Sequence of chain 1.P:
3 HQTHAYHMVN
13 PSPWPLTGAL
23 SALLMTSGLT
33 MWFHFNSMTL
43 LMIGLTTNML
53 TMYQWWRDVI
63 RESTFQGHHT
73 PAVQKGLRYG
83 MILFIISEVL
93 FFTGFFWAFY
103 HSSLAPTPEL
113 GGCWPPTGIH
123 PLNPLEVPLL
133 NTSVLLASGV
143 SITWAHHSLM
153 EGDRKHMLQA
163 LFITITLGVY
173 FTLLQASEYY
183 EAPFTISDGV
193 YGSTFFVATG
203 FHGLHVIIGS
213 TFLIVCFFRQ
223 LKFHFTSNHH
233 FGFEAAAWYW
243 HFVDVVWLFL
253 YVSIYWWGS

Binding-site contacts:
Ligand atom C24 contacts residue PHE1 of chain 1.W at 3.9 Å (hydrophobic).
Ligand atom C5 contacts residue PHE164 of chain 1.P at 3.8 Å (hydrophobic).
Ligand atom O26 contacts residue ARG156 of chain 1.P at 3.8 Å.
Ligand atom C23 contacts residue ARG156 of chain 1.P at 3.4 Å.
Ligand atom C6 contacts residue GLN161 of chain 1.P at 3.8 Å.
Ligand atom C15 contacts residue LYS157 of chain 1.P at 3.9 Å.
Ligand atom C19 contacts residue PHE164 of chain 1.P at 3.4 Å (hydrophobic).
Ligand atom C6 contacts residue PHE164 of chain 1.P at 4.1 Å (hydrophobic).
Ligand atom C18 contacts residue LEU223 of chain 1.P at 3.5 Å (hydrophobic).
Ligand atom O7 contacts residue GLN161 of chain 1.P at 4.0 Å.
Ligand atom O25 contacts residue PHE1 of chain 1.W at 3.4 Å (h-bond).
Ligand atom O25 contacts residue ARG156 of chain 1.P at 3.1 Å (salt-bridge).
Ligand atom C10 contacts residue PHE164 of chain 1.P at 4.5 Å (hydrophobic).
Ligand atom O26 contacts residue PHE1 of chain 1.W at 3.5 Å (h-bond).
Ligand atom C18 contacts residue LEU160 of chain 1.P at 3.7 Å (hydrophobic).
Ligand atom C19 contacts residue PHE219 of chain 1.P at 4.1 Å (hydrophobic).
Ligand atom C4 contacts residue PHE164 of chain 1.P at 4.4 Å (hydrophobic).
Ligand atom C24 contacts residue ARG156 of chain 1.P at 3.2 Å.
Ligand atom C7 contacts residue GLN161 of chain 1.P at 4.0 Å.
Ligand atom C14 contacts residue LEU160 of chain 1.P at 4.2 Å (hydrophobic).
Ligand atom C15 contacts residue LEU160 of chain 1.P at 4.3 Å (hydrophobic).
Ligand atom C16 contacts residue LYS157 of chain 1.P at 3.9 Å.

Sequence of chain 1.W:
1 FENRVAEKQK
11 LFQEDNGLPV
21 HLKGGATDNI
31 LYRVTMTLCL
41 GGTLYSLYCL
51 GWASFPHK

The protein below binds the small molecule below.
Small molecule (SMILES): C[C@H](CCC(=O)O)[C@H]1CC[C@H]2[C@@H]3[C@H](O)C[C@@H]4C[C@H](O)CC[C@]4(C)[C@H]3C[C@H](O)[C@]12C